Binding-site contacts:
Ligand atom C1 contacts residue ASN279 of chain 1.A at 1.4 Å.
Ligand atom O5 contacts residue VAL291 of chain 1.A at 4.5 Å.
Ligand atom C4 contacts residue ASN279 of chain 1.A at 4.2 Å.
Ligand atom C8 contacts residue ASN39 of chain 1.A at 3.8 Å.
Ligand atom C1 contacts residue VAL291 of chain 1.A at 3.5 Å (hydrophobic).
Ligand atom C7 contacts residue ASN279 of chain 1.A at 3.1 Å.
Ligand atom C6 contacts residue ASN292 of chain 1.A at 4.0 Å.
Ligand atom O5 contacts residue ASN292 of chain 1.A at 3.5 Å (h-bond).
Ligand atom C3 contacts residue ASN279 of chain 1.A at 3.8 Å.
Ligand atom C1 contacts residue ASN292 of chain 1.A at 3.9 Å.
Ligand atom N2 contacts residue ASN279 of chain 1.A at 2.9 Å (h-bond).
Ligand atom O7 contacts residue ASN279 of chain 1.A at 2.9 Å (h-bond).
Ligand atom C6 contacts residue GLU69 of chain 1.B at 4.1 Å.
Ligand atom O5 contacts residue ASN279 of chain 1.A at 2.4 Å (h-bond).
Ligand atom C2 contacts residue VAL291 of chain 1.A at 4.0 Å (hydrophobic).
Ligand atom C5 contacts residue ASN279 of chain 1.A at 3.7 Å.
Ligand atom C3 contacts residue VAL291 of chain 1.A at 4.3 Å (hydrophobic).
Ligand atom C5 contacts residue ASN292 of chain 1.A at 3.7 Å.
Ligand atom C2 contacts residue ASN279 of chain 1.A at 2.4 Å.
Ligand atom N2 contacts residue VAL291 of chain 1.A at 3.8 Å.
Ligand atom C8 contacts residue ASN279 of chain 1.A at 4.3 Å.

This protein binds this small molecule.
Small molecule (SMILES): CC(=O)N[C@@H]1[C@@H](O)[C@H](O)[C@@H](CO)O[C@H]1O

Sequence of chain 1.A:
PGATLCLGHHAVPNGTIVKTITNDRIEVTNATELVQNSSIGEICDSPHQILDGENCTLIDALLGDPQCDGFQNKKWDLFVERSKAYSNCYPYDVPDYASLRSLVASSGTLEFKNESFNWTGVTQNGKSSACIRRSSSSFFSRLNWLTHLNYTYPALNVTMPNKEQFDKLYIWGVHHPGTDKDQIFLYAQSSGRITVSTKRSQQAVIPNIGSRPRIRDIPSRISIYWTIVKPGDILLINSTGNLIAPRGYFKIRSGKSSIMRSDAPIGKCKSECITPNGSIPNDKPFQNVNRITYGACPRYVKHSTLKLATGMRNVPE

Sequence of chain 1.B:
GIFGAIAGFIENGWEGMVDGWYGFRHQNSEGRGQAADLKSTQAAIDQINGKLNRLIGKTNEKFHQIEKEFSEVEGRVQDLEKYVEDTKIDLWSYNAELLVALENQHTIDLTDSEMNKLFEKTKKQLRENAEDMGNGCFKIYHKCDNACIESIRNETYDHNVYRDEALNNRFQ